The small molecule below binds the protein below.
Small molecule (SMILES): CC(C)CCC[C@@H](C)[C@H]1CC[C@H]2[C@@H]3CC=C4C[C@@H](O)CC[C@]4(C)[C@H]3CC[C@]12C

Binding-site contacts:
Ligand atom C7 contacts residue HIS63 of chain 1.A at 4.4 Å.
Ligand atom O1 contacts residue CYS140 of chain 1.A at 3.9 Å.
Ligand atom C24 contacts residue LEU70 of chain 1.A at 3.8 Å (hydrophobic).
Ligand atom C6 contacts residue HIS63 of chain 1.A at 4.3 Å.
Ligand atom C8 contacts residue HIS63 of chain 1.A at 4.1 Å.
Ligand atom C23 contacts residue TRP147 of chain 1.A at 4.4 Å (hydrophobic).
Ligand atom C16 contacts residue LEU66 of chain 1.A at 4.1 Å (hydrophobic).
Ligand atom C26 contacts residue ILE101 of chain 1.A at 4.0 Å (hydrophobic).
Ligand atom C10 contacts residue HIS63 of chain 1.A at 4.5 Å.
Ligand atom C26 contacts residue ASN105 of chain 1.A at 4.4 Å.
Ligand atom C15 contacts residue LEU66 of chain 1.A at 3.7 Å (hydrophobic).
Ligand atom C25 contacts residue LEU104 of chain 1.A at 4.4 Å (hydrophobic).
Ligand atom C2 contacts residue CYS140 of chain 1.A at 4.3 Å (hydrophobic).
Ligand atom C19 contacts residue CYS140 of chain 1.A at 4.1 Å (hydrophobic).
Ligand atom C20 contacts residue TRP147 of chain 1.A at 4.5 Å (hydrophobic).
Ligand atom C4 contacts residue CYS140 of chain 1.A at 4.4 Å (hydrophobic).
Ligand atom C18 contacts residue LEU66 of chain 1.A at 4.5 Å (hydrophobic).
Ligand atom C18 contacts residue TRP147 of chain 1.A at 3.5 Å (hydrophobic).
Ligand atom C5 contacts residue HIS63 of chain 1.A at 4.3 Å.
Ligand atom C23 contacts residue LEU70 of chain 1.A at 4.2 Å (hydrophobic).
Ligand atom C25 contacts residue ASN105 of chain 1.A at 4.1 Å.
Ligand atom C19 contacts residue HIS63 of chain 1.A at 3.6 Å.
Ligand atom C26 contacts residue LEU70 of chain 1.A at 4.3 Å (hydrophobic).
Ligand atom C25 contacts residue LEU70 of chain 1.A at 4.1 Å (hydrophobic).
Ligand atom C27 contacts residue LEU104 of chain 1.A at 4.2 Å (hydrophobic).
Ligand atom C19 contacts residue GLY144 of chain 1.A at 3.8 Å.

Sequence of chain 1.A:
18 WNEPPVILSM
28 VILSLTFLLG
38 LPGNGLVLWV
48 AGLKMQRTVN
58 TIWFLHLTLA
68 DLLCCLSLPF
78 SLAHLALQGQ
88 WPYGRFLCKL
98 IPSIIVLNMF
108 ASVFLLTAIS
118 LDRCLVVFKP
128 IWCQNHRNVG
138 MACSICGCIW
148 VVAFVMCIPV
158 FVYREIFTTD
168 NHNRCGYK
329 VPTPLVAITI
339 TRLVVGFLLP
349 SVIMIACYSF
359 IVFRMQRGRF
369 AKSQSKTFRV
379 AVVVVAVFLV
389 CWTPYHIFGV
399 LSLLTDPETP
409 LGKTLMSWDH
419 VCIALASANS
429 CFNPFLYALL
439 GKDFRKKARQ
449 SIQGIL